Sequence of chain 1.A:
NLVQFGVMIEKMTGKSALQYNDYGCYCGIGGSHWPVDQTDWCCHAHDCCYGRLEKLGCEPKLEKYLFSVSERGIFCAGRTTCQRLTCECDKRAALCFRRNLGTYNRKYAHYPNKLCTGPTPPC

Binding-site contacts:
Ligand atom CAY contacts residue LEU2 of chain 1.A at 3.2 Å (hydrophobic).
Ligand atom CAZ contacts residue LEU2 of chain 1.A at 3.7 Å (hydrophobic).
Ligand atom OAP contacts residue GLY30 of chain 1.A at 3.4 Å (h-bond).
Ligand atom OAT contacts residue CA1 of chain 1.B at 2.5 Å.
Ligand atom OAP contacts residue ILE29 of chain 1.A at 3.6 Å.
Ligand atom OAT contacts residue ASP47 of chain 1.A at 3.5 Å (salt-bridge).
Ligand atom CAE contacts residue GLY28 of chain 1.A at 3.6 Å.
Ligand atom CBB contacts residue ASN21 of chain 1.A at 3.7 Å.
Ligand atom OAT contacts residue GLY28 of chain 1.A at 2.8 Å (h-bond).
Ligand atom OAL contacts residue GLY28 of chain 1.A at 3.7 Å.
Ligand atom CAJ contacts residue TYR20 of chain 1.A at 3.6 Å (hydrophobic).
Ligand atom CAB contacts residue LEU2 of chain 1.A at 3.4 Å (hydrophobic).
Ligand atom CAC contacts residue LEU2 of chain 1.A at 3.3 Å (hydrophobic).
Ligand atom OAP contacts residue CA1 of chain 1.B at 3.2 Å.
Ligand atom CAI contacts residue GLY28 of chain 1.A at 3.7 Å.
Ligand atom FBE contacts residue ASN21 of chain 1.A at 3.1 Å.
Ligand atom CAQ contacts residue CYS43 of chain 1.A at 3.7 Å (hydrophobic).
Ligand atom CAN contacts residue ASP47 of chain 1.A at 3.5 Å.
Ligand atom CAQ contacts residue TYR26 of chain 1.A at 3.7 Å (hydrophobic).
Ligand atom CBA contacts residue ILE9 of chain 1.A at 3.7 Å (hydrophobic).
Ligand atom OAT contacts residue CYS27 of chain 1.A at 3.3 Å.
Ligand atom OAP contacts residue ASP47 of chain 1.A at 3.5 Å (salt-bridge).
Ligand atom NAR contacts residue HIS46 of chain 1.A at 3.4 Å (h-bond).
Ligand atom FBC contacts residue LEU18 of chain 1.A at 3.4 Å.
Ligand atom OAS contacts residue PHE5 of chain 1.A at 3.1 Å.
Ligand atom NAR contacts residue ASP47 of chain 1.A at 3.0 Å (salt-bridge).
Ligand atom FBC contacts residue ALA17 of chain 1.A at 3.1 Å.
Ligand atom CAU contacts residue ASN21 of chain 1.A at 3.7 Å.
Ligand atom CAY contacts residue GLY6 of chain 1.A at 3.4 Å.
Ligand atom CAQ contacts residue ASP47 of chain 1.A at 3.5 Å.
Ligand atom OAP contacts residue GLY28 of chain 1.A at 3.2 Å (h-bond).
Ligand atom CAQ contacts residue GLY28 of chain 1.A at 3.7 Å.
Ligand atom NAR contacts residue CA1 of chain 1.B at 3.7 Å.
Ligand atom CAQ contacts residue CA1 of chain 1.B at 3.5 Å.
Ligand atom FBC contacts residue ASN21 of chain 1.A at 3.0 Å.
Ligand atom CAZ contacts residue GLY6 of chain 1.A at 3.3 Å.
Ligand atom OAO contacts residue ASP47 of chain 1.A at 3.6 Å.
Ligand atom OAT contacts residue TYR26 of chain 1.A at 2.9 Å (h-bond).
Ligand atom NAR contacts residue CYS43 of chain 1.A at 3.0 Å (h-bond).
Ligand atom OAS contacts residue HIS46 of chain 1.A at 3.2 Å (h-bond).

The small molecule below binds the protein below.
Small molecule (SMILES): Cc1c(C(=O)C(N)=O)c2c(OCC(=O)O)cccc2n1Cc1ccccc1C(F)(F)F